Sequence of chain 1.C:
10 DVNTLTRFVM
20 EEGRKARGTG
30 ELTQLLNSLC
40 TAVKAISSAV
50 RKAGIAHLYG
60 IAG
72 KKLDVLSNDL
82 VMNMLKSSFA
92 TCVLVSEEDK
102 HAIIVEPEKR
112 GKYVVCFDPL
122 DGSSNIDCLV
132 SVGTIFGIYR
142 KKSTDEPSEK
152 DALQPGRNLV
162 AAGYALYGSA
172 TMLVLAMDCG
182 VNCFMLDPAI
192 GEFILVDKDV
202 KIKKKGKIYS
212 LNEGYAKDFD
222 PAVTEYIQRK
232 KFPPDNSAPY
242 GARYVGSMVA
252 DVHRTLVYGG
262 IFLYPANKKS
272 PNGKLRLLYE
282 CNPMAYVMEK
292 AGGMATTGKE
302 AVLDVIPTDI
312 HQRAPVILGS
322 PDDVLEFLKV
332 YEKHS

Sequence of chain 1.A:
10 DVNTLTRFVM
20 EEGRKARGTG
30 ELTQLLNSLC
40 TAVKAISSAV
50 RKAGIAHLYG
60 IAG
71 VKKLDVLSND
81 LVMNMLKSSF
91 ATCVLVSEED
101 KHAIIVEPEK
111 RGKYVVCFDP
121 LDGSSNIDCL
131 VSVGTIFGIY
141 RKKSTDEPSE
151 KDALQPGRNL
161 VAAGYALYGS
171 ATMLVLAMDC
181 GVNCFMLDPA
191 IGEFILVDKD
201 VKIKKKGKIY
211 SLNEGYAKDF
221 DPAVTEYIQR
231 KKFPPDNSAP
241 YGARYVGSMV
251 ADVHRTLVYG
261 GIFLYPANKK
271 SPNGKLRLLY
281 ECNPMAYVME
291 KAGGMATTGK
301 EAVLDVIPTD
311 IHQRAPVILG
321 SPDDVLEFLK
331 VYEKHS

A small-molecule ligand and the protein it binds are described below.
Small molecule (SMILES): O=C(Nc1ncc(Br)s1)NS(=O)(=O)c1ccc(-c2ccon2)s1

Binding-site contacts:
Ligand atom N4 contacts residue GLY27 of chain 1.A at 3.1 Å.
Ligand atom O21 contacts residue GLY29 of chain 1.A at 3.2 Å.
Ligand atom N9 contacts residue GLY22 of chain 1.A at 3.5 Å (h-bond).
Ligand atom O21 contacts residue GLY22 of chain 1.A at 3.6 Å.
Ligand atom C13 contacts residue GLY22 of chain 1.A at 3.5 Å.
Ligand atom C13 contacts residue THR32 of chain 1.A at 3.2 Å.
Ligand atom C19 contacts residue MET178 of chain 1.A at 3.3 Å (hydrophobic).
Ligand atom C15 contacts residue GLY22 of chain 1.A at 3.7 Å.
Ligand atom O18 contacts residue LEU31 of chain 1.A at 3.2 Å (h-bond).
Ligand atom BR23 contacts residue GLY29 of chain 1.C at 3.7 Å.
Ligand atom O21 contacts residue THR32 of chain 1.A at 2.7 Å (h-bond).
Ligand atom C2 contacts residue GLY22 of chain 1.A at 3.5 Å.
Ligand atom N10 contacts residue 95J1 of chain 1.G at 3.5 Å.
Ligand atom C19 contacts residue GLU21 of chain 1.A at 3.4 Å.
Ligand atom C7 contacts residue GLY22 of chain 1.A at 3.5 Å.
Ligand atom S1 contacts residue GLY29 of chain 1.A at 3.7 Å.
Ligand atom C22 contacts residue CYS180 of chain 1.A at 3.6 Å (hydrophobic).
Ligand atom O18 contacts residue GLU30 of chain 1.A at 3.5 Å (salt-bridge).
Ligand atom C22 contacts residue GLU21 of chain 1.A at 3.8 Å.
Ligand atom C13 contacts residue VAL18 of chain 1.A at 3.8 Å (hydrophobic).
Ligand atom C7 contacts residue GLY27 of chain 1.A at 3.6 Å.
Ligand atom C12 contacts residue ARG23 of chain 1.A at 3.6 Å.
Ligand atom BR23 contacts residue MET19 of chain 1.A at 3.6 Å.
Ligand atom N9 contacts residue GLY29 of chain 1.A at 3.4 Å (h-bond).
Ligand atom N4 contacts residue GLY29 of chain 1.A at 3.0 Å (h-bond).
Ligand atom N4 contacts residue THR28 of chain 1.A at 3.6 Å (h-bond).
Ligand atom O17 contacts residue GLY27 of chain 1.A at 3.4 Å.
Ligand atom C16 contacts residue THR28 of chain 1.C at 3.6 Å.
Ligand atom C22 contacts residue MET178 of chain 1.A at 3.7 Å (hydrophobic).
Ligand atom N9 contacts residue GLY27 of chain 1.A at 3.0 Å (h-bond).
Ligand atom C16 contacts residue ARG23 of chain 1.A at 3.5 Å.
Ligand atom C16 contacts residue 95J1 of chain 1.G at 3.5 Å.
Ligand atom O18 contacts residue THR32 of chain 1.A at 3.1 Å (h-bond).
Ligand atom O18 contacts residue GLY29 of chain 1.A at 3.2 Å.
Ligand atom C15 contacts residue VAL18 of chain 1.A at 3.6 Å (hydrophobic).
Ligand atom N10 contacts residue ARG23 of chain 1.A at 3.8 Å.
Ligand atom C7 contacts residue GLY29 of chain 1.A at 3.1 Å.
Ligand atom N4 contacts residue GLY22 of chain 1.A at 3.7 Å.
Ligand atom C11 contacts residue GLU21 of chain 1.A at 3.8 Å.
Ligand atom C12 contacts residue 95J1 of chain 1.G at 3.6 Å.